Sequence of chain 1.E:
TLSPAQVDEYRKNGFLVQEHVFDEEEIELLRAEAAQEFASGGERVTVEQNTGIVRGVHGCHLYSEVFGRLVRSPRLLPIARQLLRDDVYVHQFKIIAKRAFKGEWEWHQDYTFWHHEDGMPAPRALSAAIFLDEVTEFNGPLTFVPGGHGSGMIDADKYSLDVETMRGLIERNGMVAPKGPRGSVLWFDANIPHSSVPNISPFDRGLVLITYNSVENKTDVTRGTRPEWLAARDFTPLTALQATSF

Binding-site contacts:
Ligand atom C4 contacts residue SER216 of chain 1.E at 3.8 Å.
Ligand atom C1 contacts residue LYS99 of chain 1.E at 4.0 Å.
Ligand atom O3 contacts residue SER216 of chain 1.E at 3.6 Å.
Ligand atom O1 contacts residue PRO1 of chain 1.W at 3.6 Å.
Ligand atom O1 contacts residue ASP116 of chain 1.E at 3.1 Å (salt-bridge).
Ligand atom C2 contacts residue LYS99 of chain 1.E at 4.3 Å.
Ligand atom O2 contacts residue FE1 of chain 1.V at 2.4 Å.
Ligand atom O2 contacts residue PHE208 of chain 1.E at 3.9 Å.
Ligand atom C2 contacts residue HIS214 of chain 1.E at 3.8 Å.
Ligand atom C3 contacts residue ILE101 of chain 1.E at 4.3 Å (hydrophobic).
Ligand atom C5 contacts residue ILE101 of chain 1.E at 4.2 Å (hydrophobic).
Ligand atom O2 contacts residue ASP116 of chain 1.E at 2.8 Å (salt-bridge).
Ligand atom C5 contacts residue SER216 of chain 1.E at 3.5 Å.
Ligand atom O4 contacts residue LYS103 of chain 1.E at 3.8 Å.
Ligand atom C5 contacts residue LYS103 of chain 1.E at 4.3 Å.
Ligand atom C4 contacts residue LEU148 of chain 1.E at 3.8 Å (hydrophobic).
Ligand atom O2 contacts residue HIS214 of chain 1.E at 3.5 Å (h-bond).
Ligand atom C1 contacts residue ASP116 of chain 1.E at 3.3 Å.
Ligand atom C5 contacts residue LEU148 of chain 1.E at 3.9 Å (hydrophobic).
Ligand atom C2 contacts residue HIS114 of chain 1.E at 4.0 Å.
Ligand atom O4 contacts residue ILE101 of chain 1.E at 3.8 Å.
Ligand atom O1 contacts residue HIS214 of chain 1.E at 4.3 Å.
Ligand atom C1 contacts residue FE1 of chain 1.V at 2.1 Å.
Ligand atom O1 contacts residue HIS114 of chain 1.E at 3.6 Å.
Ligand atom C3 contacts residue FE1 of chain 1.V at 4.0 Å.
Ligand atom O3 contacts residue LYS103 of chain 1.E at 4.1 Å.
Ligand atom C3 contacts residue LYS99 of chain 1.E at 3.9 Å.
Ligand atom C2 contacts residue FE1 of chain 1.V at 2.5 Å.
Ligand atom O1 contacts residue LYS99 of chain 1.E at 3.8 Å.
Ligand atom O5 contacts residue HIS114 of chain 1.E at 3.2 Å.
Ligand atom O3 contacts residue LEU148 of chain 1.E at 3.2 Å.
Ligand atom O4 contacts residue SER216 of chain 1.E at 3.9 Å.
Ligand atom O5 contacts residue HIS214 of chain 1.E at 3.2 Å (h-bond).
Ligand atom O5 contacts residue FE1 of chain 1.V at 2.2 Å.
Ligand atom O5 contacts residue ASP116 of chain 1.E at 4.3 Å.
Ligand atom C1 contacts residue HIS214 of chain 1.E at 3.7 Å.
Ligand atom O2 contacts residue LEU229 of chain 1.E at 3.9 Å.
Ligand atom C3 contacts residue LEU148 of chain 1.E at 4.3 Å (hydrophobic).
Ligand atom C1 contacts residue HIS114 of chain 1.E at 3.9 Å.
Ligand atom O1 contacts residue FE1 of chain 1.V at 2.3 Å.

This protein binds this small molecule.
Small molecule (SMILES): O=C(O)CCC(=O)C(=O)O